A small-molecule ligand and the protein it binds are described below.
Small molecule (SMILES): CC(C)Oc1cc(-n2nc(C(C)(C)C)oc2=O)c(Cl)cc1Cl

Sequence of chain 2.A:
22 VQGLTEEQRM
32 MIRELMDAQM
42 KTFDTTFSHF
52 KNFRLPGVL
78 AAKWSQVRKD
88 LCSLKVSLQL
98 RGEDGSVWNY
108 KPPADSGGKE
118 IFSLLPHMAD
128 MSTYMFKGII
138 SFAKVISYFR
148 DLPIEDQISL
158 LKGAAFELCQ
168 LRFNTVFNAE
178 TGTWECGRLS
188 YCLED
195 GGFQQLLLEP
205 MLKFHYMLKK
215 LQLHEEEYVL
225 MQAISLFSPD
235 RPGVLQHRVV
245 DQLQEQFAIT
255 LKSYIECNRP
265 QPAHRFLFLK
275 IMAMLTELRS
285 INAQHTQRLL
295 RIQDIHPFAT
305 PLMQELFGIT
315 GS

Binding-site contacts:
Ligand atom CAB contacts residue PHE302 of chain 2.A at 3.9 Å (hydrophobic).
Ligand atom CAC contacts residue TRP181 of chain 2.A at 3.8 Å (hydrophobic).
Ligand atom CAO contacts residue HIS289 of chain 2.A at 3.5 Å.
Ligand atom CAP contacts residue SER129 of chain 2.A at 3.5 Å.
Ligand atom CAC contacts residue PHE170 of chain 2.A at 3.5 Å (hydrophobic).
Ligand atom CAS contacts residue PHE170 of chain 2.A at 3.7 Å (hydrophobic).
Ligand atom CAU contacts residue PHE170 of chain 2.A at 3.5 Å (hydrophobic).
Ligand atom CAJ contacts residue SER129 of chain 2.A at 3.4 Å.
Ligand atom OAH contacts residue MET125 of chain 2.A at 3.8 Å.
Ligand atom CAA contacts residue PHE302 of chain 2.A at 3.7 Å (hydrophobic).
Ligand atom CAE contacts residue MET205 of chain 2.A at 3.6 Å (hydrophobic).
Ligand atom CL1 contacts residue PHE311 of chain 2.A at 3.7 Å.
Ligand atom OAM contacts residue PHE170 of chain 2.A at 3.3 Å.
Ligand atom CAJ contacts residue PHE163 of chain 2.A at 3.9 Å (hydrophobic).
Ligand atom CAD contacts residue LEU91 of chain 2.A at 3.9 Å (hydrophobic).
Ligand atom NAL contacts residue GLN167 of chain 2.A at 3.6 Å.
Ligand atom OAH contacts residue PHE170 of chain 2.A at 3.8 Å.
Ligand atom CL2 contacts residue GLN167 of chain 2.A at 3.4 Å.
Ligand atom CAO contacts residue SER129 of chain 2.A at 3.6 Å.
Ligand atom CL2 contacts residue CYS166 of chain 2.A at 3.6 Å.
Ligand atom NAT contacts residue PHE170 of chain 2.A at 4.0 Å.
Ligand atom CAP contacts residue GLN167 of chain 2.A at 4.0 Å.
Ligand atom CL2 contacts residue PHE170 of chain 2.A at 3.7 Å.
Ligand atom OAH contacts residue MET128 of chain 2.A at 3.5 Å.
Ligand atom CAE contacts residue LEU91 of chain 2.A at 3.9 Å (hydrophobic).
Ligand atom CAQ contacts residue SER129 of chain 2.A at 4.0 Å.
Ligand atom CAJ contacts residue PHE133 of chain 2.A at 3.8 Å (hydrophobic).
Ligand atom CAR contacts residue SER129 of chain 2.A at 3.9 Å.
Ligand atom CL1 contacts residue LEU293 of chain 2.A at 3.4 Å.
Ligand atom CL1 contacts residue HIS289 of chain 2.A at 3.4 Å.
Ligand atom CAE contacts residue GLN167 of chain 2.A at 4.0 Å.
Ligand atom OAH contacts residue SER129 of chain 2.A at 3.5 Å (h-bond).
Ligand atom CL1 contacts residue PHE133 of chain 2.A at 3.8 Å.
Ligand atom CAB contacts residue MET125 of chain 2.A at 3.6 Å (hydrophobic).
Ligand atom CAE contacts residue TRP181 of chain 2.A at 4.0 Å (hydrophobic).
Ligand atom CAB contacts residue ALA126 of chain 2.A at 3.8 Å (hydrophobic).
Ligand atom CAK contacts residue SER129 of chain 2.A at 4.1 Å.
Ligand atom CAQ contacts residue HIS289 of chain 2.A at 3.6 Å.
Ligand atom OAI contacts residue LEU293 of chain 2.A at 4.0 Å.
Ligand atom OAI contacts residue HIS289 of chain 2.A at 3.4 Å (h-bond).